The small molecule below binds the protein below.
Small molecule (SMILES): O=C(O)CC(CC(=O)O)C(=O)O

Binding-site contacts:
Ligand atom O1 contacts residue HIS317 of chain 2.B at 2.6 Å (h-bond).
Ligand atom O6 contacts residue MET321 of chain 2.B at 3.6 Å.
Ligand atom O1 contacts residue SER70 of chain 2.B at 2.2 Å (h-bond).
Ligand atom C6 contacts residue MET321 of chain 2.B at 3.4 Å (hydrophobic).
Ligand atom O4 contacts residue SER22 of chain 2.B at 3.6 Å.
Ligand atom C5 contacts residue HIS317 of chain 2.B at 4.1 Å.
Ligand atom O5 contacts residue LYS281 of chain 2.B at 2.8 Å (salt-bridge).
Ligand atom O3 contacts residue ASN109 of chain 2.B at 3.0 Å (h-bond).
Ligand atom C5 contacts residue GLY322 of chain 2.B at 3.8 Å.
Ligand atom C2 contacts residue HIS317 of chain 2.B at 3.6 Å.
Ligand atom C6 contacts residue LYS281 of chain 2.B at 3.1 Å.
Ligand atom C1 contacts residue SER70 of chain 2.B at 3.3 Å.
Ligand atom C2 contacts residue LYS73 of chain 2.B at 3.9 Å.
Ligand atom O4 contacts residue HIS317 of chain 2.B at 3.0 Å (h-bond).
Ligand atom C1 contacts residue LYS73 of chain 2.B at 3.6 Å.
Ligand atom C4 contacts residue CYS107 of chain 2.B at 4.1 Å (hydrophobic).
Ligand atom O2 contacts residue SER70 of chain 2.B at 3.2 Å.
Ligand atom O3 contacts residue CYS107 of chain 2.B at 3.7 Å.
Ligand atom O2 contacts residue LYS73 of chain 2.B at 2.6 Å.
Ligand atom C5 contacts residue MET321 of chain 2.B at 3.3 Å (hydrophobic).
Ligand atom C3 contacts residue MET321 of chain 2.B at 3.4 Å (hydrophobic).
Ligand atom O4 contacts residue ASN109 of chain 2.B at 3.3 Å (h-bond).
Ligand atom O6 contacts residue LYS281 of chain 2.B at 2.7 Å (salt-bridge).
Ligand atom C4 contacts residue MET321 of chain 2.B at 3.6 Å (hydrophobic).
Ligand atom C5 contacts residue SER22 of chain 2.B at 4.1 Å.
Ligand atom C2 contacts residue MET321 of chain 2.B at 4.1 Å (hydrophobic).
Ligand atom C1 contacts residue HIS317 of chain 2.B at 3.3 Å.
Ligand atom C1 contacts residue SER69 of chain 2.B at 3.5 Å.
Ligand atom O3 contacts residue MET321 of chain 2.B at 3.3 Å.
Ligand atom O5 contacts residue MET321 of chain 2.B at 3.9 Å.
Ligand atom O4 contacts residue MET321 of chain 2.B at 3.4 Å.
Ligand atom O2 contacts residue SER69 of chain 2.B at 3.5 Å (h-bond).
Ligand atom O3 contacts residue GLY322 of chain 2.B at 2.9 Å (h-bond).
Ligand atom C2 contacts residue SER69 of chain 2.B at 3.5 Å.
Ligand atom C5 contacts residue ASN109 of chain 2.B at 3.5 Å.
Ligand atom C3 contacts residue LYS73 of chain 2.B at 3.9 Å.
Ligand atom O1 contacts residue SER69 of chain 2.B at 3.3 Å (h-bond).
Ligand atom C4 contacts residue LYS73 of chain 2.B at 3.6 Å.
Ligand atom C1 contacts residue SER22 of chain 2.B at 3.9 Å.
Ligand atom O2 contacts residue SER22 of chain 2.B at 3.0 Å (h-bond).

Sequence of chain 2.B:
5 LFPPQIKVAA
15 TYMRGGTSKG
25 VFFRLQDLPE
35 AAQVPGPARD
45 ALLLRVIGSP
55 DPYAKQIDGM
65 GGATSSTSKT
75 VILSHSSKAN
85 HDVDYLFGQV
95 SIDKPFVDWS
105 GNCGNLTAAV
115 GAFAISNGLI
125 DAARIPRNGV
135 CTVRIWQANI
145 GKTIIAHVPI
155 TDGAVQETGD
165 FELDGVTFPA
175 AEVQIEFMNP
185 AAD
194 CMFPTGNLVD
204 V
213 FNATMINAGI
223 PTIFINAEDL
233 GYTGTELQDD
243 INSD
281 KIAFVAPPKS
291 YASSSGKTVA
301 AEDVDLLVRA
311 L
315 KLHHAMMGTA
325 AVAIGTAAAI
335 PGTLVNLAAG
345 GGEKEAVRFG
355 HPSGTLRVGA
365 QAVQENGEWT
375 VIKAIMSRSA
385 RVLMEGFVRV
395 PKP